Sequence of chain 1.A:
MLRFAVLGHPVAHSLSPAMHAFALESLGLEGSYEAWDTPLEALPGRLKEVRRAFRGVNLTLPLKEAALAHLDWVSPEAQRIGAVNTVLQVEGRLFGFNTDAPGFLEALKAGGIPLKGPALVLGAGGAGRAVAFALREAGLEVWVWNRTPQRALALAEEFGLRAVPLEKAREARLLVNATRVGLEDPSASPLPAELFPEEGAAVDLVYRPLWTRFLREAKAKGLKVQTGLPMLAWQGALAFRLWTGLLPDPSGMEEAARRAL

Binding-site contacts:
Ligand atom C9 contacts residue THR60 of chain 1.A at 4.2 Å.
Ligand atom C1 contacts residue LEU232 of chain 1.A at 4.3 Å (hydrophobic).
Ligand atom O3 contacts residue TYR207 of chain 1.A at 3.7 Å.
Ligand atom O11 contacts residue THR60 of chain 1.A at 3.3 Å (h-bond).
Ligand atom C10 contacts residue THR60 of chain 1.A at 3.8 Å.
Ligand atom C9 contacts residue ASP100 of chain 1.A at 4.3 Å.
Ligand atom O7 contacts residue ASN85 of chain 1.A at 3.4 Å (h-bond).
Ligand atom O12 contacts residue LEU59 of chain 1.A at 4.3 Å.
Ligand atom O7 contacts residue LEU59 of chain 1.A at 4.3 Å.
Ligand atom C5 contacts residue ASN58 of chain 1.A at 4.3 Å.
Ligand atom O7 contacts residue GLN235 of chain 1.A at 2.6 Å (h-bond).
Ligand atom O12 contacts residue ASN85 of chain 1.A at 3.1 Å (h-bond).
Ligand atom O11 contacts residue LYS64 of chain 1.A at 2.8 Å (salt-bridge).
Ligand atom O2 contacts residue SER14 of chain 1.A at 2.6 Å (h-bond).
Ligand atom O2 contacts residue VAL6 of chain 1.A at 3.7 Å.
Ligand atom O12 contacts residue GLN235 of chain 1.A at 3.5 Å (h-bond).
Ligand atom C6 contacts residue ASN85 of chain 1.A at 4.2 Å.
Ligand atom C1 contacts residue SER16 of chain 1.A at 3.7 Å.
Ligand atom C1 contacts residue VAL6 of chain 1.A at 4.4 Å (hydrophobic).
Ligand atom O11 contacts residue LEU59 of chain 1.A at 4.2 Å.
Ligand atom C8 contacts residue LYS64 of chain 1.A at 4.0 Å.
Ligand atom C5 contacts residue SER16 of chain 1.A at 3.7 Å.
Ligand atom C8 contacts residue ASN85 of chain 1.A at 4.0 Å.
Ligand atom C6 contacts residue LEU59 of chain 1.A at 3.9 Å (hydrophobic).
Ligand atom O12 contacts residue ASP100 of chain 1.A at 2.7 Å (salt-bridge).
Ligand atom C6 contacts residue ASN58 of chain 1.A at 4.2 Å.
Ligand atom C4 contacts residue SER16 of chain 1.A at 4.2 Å.
Ligand atom C10 contacts residue LEU232 of chain 1.A at 4.2 Å (hydrophobic).
Ligand atom C5 contacts residue GLN235 of chain 1.A at 4.0 Å.
Ligand atom C4 contacts residue LEU232 of chain 1.A at 4.2 Å (hydrophobic).
Ligand atom C8 contacts residue GLN235 of chain 1.A at 3.3 Å.
Ligand atom O3 contacts residue SER14 of chain 1.A at 3.7 Å.
Ligand atom O2 contacts residue SER16 of chain 1.A at 2.7 Å (h-bond).
Ligand atom C8 contacts residue ASP100 of chain 1.A at 3.7 Å.
Ligand atom O12 contacts residue LYS64 of chain 1.A at 3.1 Å (salt-bridge).
Ligand atom C1 contacts residue SER14 of chain 1.A at 3.6 Å.
Ligand atom C4 contacts residue THR60 of chain 1.A at 4.3 Å.
Ligand atom C6 contacts residue GLN235 of chain 1.A at 3.4 Å.
Ligand atom O7 contacts residue ASN58 of chain 1.A at 3.2 Å (h-bond).
Ligand atom C9 contacts residue LYS64 of chain 1.A at 3.8 Å.

The protein below binds the small molecule below.
Small molecule (SMILES): O=C(O)C1=C[C@@H](O)[C@@H](O)[C@H](O)C1